A protein and the small-molecule ligand that binds it are described below.
Small molecule (SMILES): Nc1ncnc2c1ncn2[C@H]1C[C@H](O)[C@@H](COP(=O)(O)O)O1

Sequence of chain 3.M:
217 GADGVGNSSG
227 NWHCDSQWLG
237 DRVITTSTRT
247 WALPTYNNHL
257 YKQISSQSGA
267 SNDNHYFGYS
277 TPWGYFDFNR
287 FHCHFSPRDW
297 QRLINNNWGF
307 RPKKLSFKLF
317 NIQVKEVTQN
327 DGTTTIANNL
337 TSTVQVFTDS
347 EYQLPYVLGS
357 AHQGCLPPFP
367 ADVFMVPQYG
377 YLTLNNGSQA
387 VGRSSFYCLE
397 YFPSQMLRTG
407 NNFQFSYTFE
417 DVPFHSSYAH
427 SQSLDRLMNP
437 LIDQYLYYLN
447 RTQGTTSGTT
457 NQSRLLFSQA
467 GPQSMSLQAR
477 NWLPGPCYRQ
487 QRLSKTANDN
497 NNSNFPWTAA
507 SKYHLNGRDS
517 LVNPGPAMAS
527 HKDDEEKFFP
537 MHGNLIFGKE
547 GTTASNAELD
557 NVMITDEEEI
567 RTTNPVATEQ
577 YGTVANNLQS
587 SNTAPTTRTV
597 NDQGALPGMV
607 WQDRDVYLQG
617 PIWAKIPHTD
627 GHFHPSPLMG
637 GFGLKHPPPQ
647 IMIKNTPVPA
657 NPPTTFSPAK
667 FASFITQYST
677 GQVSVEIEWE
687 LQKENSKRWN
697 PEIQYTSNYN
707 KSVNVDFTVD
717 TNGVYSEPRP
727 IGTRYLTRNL

Binding-site contacts:
Ligand atom O2P contacts residue PHE629 of chain 3.M at 4.0 Å.
Ligand atom O4' contacts residue HIS630 of chain 3.M at 4.4 Å.
Ligand atom N3 contacts residue PRO419 of chain 3.M at 4.3 Å.
Ligand atom N7 contacts residue ASP609 of chain 3.M at 4.5 Å.
Ligand atom C6 contacts residue PRO419 of chain 3.M at 4.4 Å (hydrophobic).
Ligand atom N6 contacts residue PRO633 of chain 3.M at 4.1 Å.
Ligand atom N1 contacts residue PRO631 of chain 3.M at 4.2 Å.
Ligand atom N6 contacts residue PRO631 of chain 3.M at 3.9 Å.
Ligand atom O5' contacts residue PRO631 of chain 3.M at 4.1 Å.
Ligand atom N9 contacts residue PRO419 of chain 3.M at 4.2 Å.
Ligand atom C6 contacts residue GLY639 of chain 3.M at 3.7 Å.
Ligand atom N1 contacts residue GLY639 of chain 3.M at 2.9 Å (h-bond).
Ligand atom C1' contacts residue HIS630 of chain 3.M at 4.0 Å.
Ligand atom N9 contacts residue HIS630 of chain 3.M at 4.2 Å.
Ligand atom C8 contacts residue PRO419 of chain 3.M at 4.3 Å (hydrophobic).
Ligand atom N7 contacts residue PRO419 of chain 3.M at 4.4 Å.
Ligand atom N6 contacts residue VAL418 of chain 3.M at 3.6 Å.
Ligand atom C5 contacts residue SER632 of chain 3.M at 4.3 Å.
Ligand atom N6 contacts residue PHE638 of chain 3.M at 3.8 Å.
Ligand atom N6 contacts residue GLY637 of chain 3.M at 4.1 Å.
Ligand atom C5 contacts residue PRO631 of chain 3.M at 4.4 Å (hydrophobic).
Ligand atom N7 contacts residue SER632 of chain 3.M at 3.8 Å.
Ligand atom O2P contacts residue HIS628 of chain 3.M at 4.3 Å.
Ligand atom C6 contacts residue VAL418 of chain 3.M at 3.8 Å (hydrophobic).
Ligand atom C2' contacts residue PRO419 of chain 3.M at 4.0 Å (hydrophobic).
Ligand atom C8 contacts residue HIS630 of chain 3.M at 3.4 Å.
Ligand atom O2P contacts residue PRO631 of chain 3.M at 3.8 Å.
Ligand atom C5 contacts residue PRO419 of chain 3.M at 4.2 Å (hydrophobic).
Ligand atom N1 contacts residue VAL418 of chain 3.M at 3.8 Å.
Ligand atom C2 contacts residue PRO419 of chain 3.M at 4.4 Å (hydrophobic).
Ligand atom O4' contacts residue PRO631 of chain 3.M at 3.8 Å.
Ligand atom O5' contacts residue PHE629 of chain 3.M at 4.2 Å.
Ligand atom N6 contacts residue GLY639 of chain 3.M at 2.8 Å (h-bond).
Ligand atom C2 contacts residue GLY639 of chain 3.M at 3.7 Å.
Ligand atom N6 contacts residue SER632 of chain 3.M at 3.9 Å.
Ligand atom N7 contacts residue HIS630 of chain 3.M at 4.1 Å.
Ligand atom C6 contacts residue SER632 of chain 3.M at 4.3 Å.
Ligand atom C6 contacts residue PRO631 of chain 3.M at 4.0 Å (hydrophobic).
Ligand atom N1 contacts residue ILE622 of chain 3.M at 4.4 Å.
Ligand atom C4 contacts residue PRO419 of chain 3.M at 4.2 Å (hydrophobic).